Binding-site contacts:
Ligand atom C2 contacts residue GLY242 of chain 1.A at 3.9 Å.
Ligand atom C8 contacts residue ASN94 of chain 1.A at 3.5 Å.
Ligand atom C6 contacts residue HIS91 of chain 1.A at 4.2 Å.
Ligand atom C7 contacts residue HIS91 of chain 1.A at 3.8 Å.
Ligand atom C4 contacts residue ALA238 of chain 1.A at 3.7 Å (hydrophobic).
Ligand atom C6 contacts residue THR241 of chain 1.A at 4.3 Å.
Ligand atom O2 contacts residue HEM1 of chain 1.B at 3.7 Å.
Ligand atom O1 contacts residue LEU293 of chain 1.A at 3.3 Å.
Ligand atom C3 contacts residue GLY242 of chain 1.A at 3.6 Å.
Ligand atom C1 contacts residue LEU293 of chain 1.A at 4.4 Å (hydrophobic).
Ligand atom C8 contacts residue LEU293 of chain 1.A at 4.0 Å (hydrophobic).
Ligand atom C4 contacts residue GLY242 of chain 1.A at 3.8 Å.
Ligand atom C4 contacts residue THR241 of chain 1.A at 3.8 Å.
Ligand atom C7 contacts residue ASN94 of chain 1.A at 3.4 Å.
Ligand atom O2 contacts residue THR246 of chain 1.A at 3.6 Å.
Ligand atom C4 contacts residue ALA93 of chain 1.A at 3.7 Å (hydrophobic).
Ligand atom C6 contacts residue ALA93 of chain 1.A at 4.3 Å (hydrophobic).
Ligand atom C5 contacts residue ALA93 of chain 1.A at 3.8 Å (hydrophobic).
Ligand atom O1 contacts residue HEM1 of chain 1.B at 3.9 Å.
Ligand atom C2 contacts residue HEM1 of chain 1.B at 3.6 Å.
Ligand atom C3 contacts residue ALA93 of chain 1.A at 4.5 Å (hydrophobic).
Ligand atom C7 contacts residue ARG65 of chain 1.A at 4.4 Å.
Ligand atom O2 contacts residue GLY242 of chain 1.A at 3.6 Å.
Ligand atom C1 contacts residue HEM1 of chain 1.B at 3.9 Å.
Ligand atom C2 contacts residue LEU293 of chain 1.A at 4.2 Å (hydrophobic).
Ligand atom C5 contacts residue HIS91 of chain 1.A at 3.5 Å.
Ligand atom C6 contacts residue LEU293 of chain 1.A at 4.3 Å (hydrophobic).
Ligand atom C1 contacts residue GLY242 of chain 1.A at 4.4 Å.
Ligand atom C4 contacts residue HIS91 of chain 1.A at 4.5 Å.
Ligand atom C5 contacts residue THR241 of chain 1.A at 3.3 Å.
Ligand atom C3 contacts residue LEU293 of chain 1.A at 4.4 Å (hydrophobic).
Ligand atom C5 contacts residue ALA238 of chain 1.A at 4.3 Å (hydrophobic).
Ligand atom C8 contacts residue ARG65 of chain 1.A at 3.9 Å.

Sequence of chain 1.A:
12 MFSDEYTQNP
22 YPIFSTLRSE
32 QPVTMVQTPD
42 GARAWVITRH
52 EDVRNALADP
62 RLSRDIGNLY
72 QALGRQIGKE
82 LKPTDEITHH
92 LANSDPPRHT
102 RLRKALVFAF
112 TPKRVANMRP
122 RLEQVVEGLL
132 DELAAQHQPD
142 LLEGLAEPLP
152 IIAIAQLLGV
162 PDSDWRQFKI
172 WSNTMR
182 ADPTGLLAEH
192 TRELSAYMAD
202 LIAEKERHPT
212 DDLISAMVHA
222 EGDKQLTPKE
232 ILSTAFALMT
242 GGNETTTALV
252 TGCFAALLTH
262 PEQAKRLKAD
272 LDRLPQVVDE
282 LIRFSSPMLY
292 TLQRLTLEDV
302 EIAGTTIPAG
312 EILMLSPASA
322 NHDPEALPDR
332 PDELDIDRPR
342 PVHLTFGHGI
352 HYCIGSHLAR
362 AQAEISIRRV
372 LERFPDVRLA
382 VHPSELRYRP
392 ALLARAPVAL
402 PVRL

This small molecule binds to this protein.
Small molecule (SMILES): CCCCCCCC(=O)O